This small molecule binds to this protein.
Small molecule (SMILES): Cc1cc(CCCCCCCOc2ccc(C3=NCCO3)cc2)on1

Binding-site contacts:
Ligand atom C31 contacts residue ILE24 of chain 31.C at 3.6 Å (hydrophobic).
Ligand atom C4B contacts residue TRP203 of chain 31.A at 3.6 Å (hydrophobic).
Ligand atom C5C contacts residue ILE111 of chain 31.A at 3.7 Å (hydrophobic).
Ligand atom C6C contacts residue TYR201 of chain 31.A at 4.0 Å (hydrophobic).
Ligand atom C5 contacts residue PHE155 of chain 31.A at 3.9 Å (hydrophobic).
Ligand atom C4B contacts residue ASN228 of chain 31.A at 4.0 Å.
Ligand atom N3A contacts residue ILE113 of chain 31.A at 3.7 Å.
Ligand atom C5A contacts residue ASN228 of chain 31.A at 4.0 Å.
Ligand atom O1A contacts residue ASN228 of chain 31.A at 3.7 Å.
Ligand atom C31 contacts residue VAL179 of chain 31.A at 3.5 Å (hydrophobic).
Ligand atom N3A contacts residue ASP112 of chain 31.A at 2.8 Å (salt-bridge).
Ligand atom C5B contacts residue ASP112 of chain 31.A at 3.9 Å.
Ligand atom C2B contacts residue TRP203 of chain 31.A at 4.1 Å (hydrophobic).
Ligand atom C4 contacts residue ILE24 of chain 31.C at 4.0 Å (hydrophobic).
Ligand atom C7C contacts residue MET230 of chain 31.A at 4.0 Å (hydrophobic).
Ligand atom N2 contacts residue PHE155 of chain 31.A at 3.6 Å.
Ligand atom O1B contacts residue MET230 of chain 31.A at 4.0 Å.
Ligand atom C4C contacts residue PHE135 of chain 31.A at 3.7 Å (hydrophobic).
Ligand atom C4A contacts residue THR114 of chain 31.A at 3.6 Å.
Ligand atom C6B contacts residue ILE113 of chain 31.A at 4.0 Å (hydrophobic).
Ligand atom C3C contacts residue PHE135 of chain 31.A at 3.8 Å (hydrophobic).
Ligand atom C3B contacts residue ASN228 of chain 31.A at 4.0 Å.
Ligand atom C4 contacts residue VAL190 of chain 31.A at 3.8 Å (hydrophobic).
Ligand atom C5C contacts residue PHE135 of chain 31.A at 3.5 Å (hydrophobic).
Ligand atom C5B contacts residue ILE113 of chain 31.A at 3.5 Å (hydrophobic).
Ligand atom O1 contacts residue PHE233 of chain 31.A at 3.1 Å.
Ligand atom C31 contacts residue PRO177 of chain 31.A at 3.9 Å (hydrophobic).
Ligand atom O1A contacts residue TRP203 of chain 31.A at 3.3 Å.
Ligand atom C5B contacts residue ILE111 of chain 31.A at 4.0 Å (hydrophobic).
Ligand atom O1 contacts residue PHE155 of chain 31.A at 3.5 Å.
Ligand atom N2 contacts residue PHE233 of chain 31.A at 3.8 Å.
Ligand atom C5 contacts residue PHE233 of chain 31.A at 3.9 Å (hydrophobic).
Ligand atom O1B contacts residue TYR201 of chain 31.A at 3.4 Å.
Ligand atom C3B contacts residue TRP203 of chain 31.A at 3.2 Å (hydrophobic).
Ligand atom C2A contacts residue TRP203 of chain 31.A at 3.6 Å (hydrophobic).
Ligand atom C2B contacts residue TYR201 of chain 31.A at 3.4 Å (hydrophobic).
Ligand atom C4C contacts residue VAL192 of chain 31.A at 3.5 Å (hydrophobic).
Ligand atom C3 contacts residue PHE155 of chain 31.A at 4.0 Å (hydrophobic).
Ligand atom C2C contacts residue VAL192 of chain 31.A at 3.7 Å (hydrophobic).
Ligand atom C4A contacts residue ASP112 of chain 31.A at 3.0 Å.

Sequence of chain 32.C:
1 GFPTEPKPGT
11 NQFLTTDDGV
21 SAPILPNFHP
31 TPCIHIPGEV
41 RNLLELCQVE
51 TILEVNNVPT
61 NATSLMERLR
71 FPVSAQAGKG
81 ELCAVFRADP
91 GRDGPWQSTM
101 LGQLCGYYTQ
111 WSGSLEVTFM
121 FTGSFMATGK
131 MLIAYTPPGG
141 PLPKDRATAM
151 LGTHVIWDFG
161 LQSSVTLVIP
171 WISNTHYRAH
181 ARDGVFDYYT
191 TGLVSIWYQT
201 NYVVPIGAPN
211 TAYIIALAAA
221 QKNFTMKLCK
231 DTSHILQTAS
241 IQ

Sequence of chain 31.C:
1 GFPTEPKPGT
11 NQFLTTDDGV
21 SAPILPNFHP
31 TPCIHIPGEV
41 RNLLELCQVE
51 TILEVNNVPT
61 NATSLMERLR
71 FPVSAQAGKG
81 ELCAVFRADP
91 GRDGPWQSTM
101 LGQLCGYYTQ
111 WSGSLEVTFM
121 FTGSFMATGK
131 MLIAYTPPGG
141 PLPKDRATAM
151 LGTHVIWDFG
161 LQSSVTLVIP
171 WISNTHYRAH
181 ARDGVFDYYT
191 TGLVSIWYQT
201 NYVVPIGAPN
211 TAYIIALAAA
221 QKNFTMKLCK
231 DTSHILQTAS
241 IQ

Sequence of chain 31.A:
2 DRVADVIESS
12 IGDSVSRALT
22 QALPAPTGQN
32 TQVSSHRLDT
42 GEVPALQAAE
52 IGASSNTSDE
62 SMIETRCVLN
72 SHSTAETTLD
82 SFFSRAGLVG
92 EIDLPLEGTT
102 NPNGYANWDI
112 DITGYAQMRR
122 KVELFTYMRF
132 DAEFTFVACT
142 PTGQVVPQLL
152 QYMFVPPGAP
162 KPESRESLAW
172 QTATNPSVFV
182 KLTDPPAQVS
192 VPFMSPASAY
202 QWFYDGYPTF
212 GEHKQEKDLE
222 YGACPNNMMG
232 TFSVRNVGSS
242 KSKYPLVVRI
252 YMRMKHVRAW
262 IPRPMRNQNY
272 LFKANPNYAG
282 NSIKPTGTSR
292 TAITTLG